Binding-site contacts:
Ligand atom C39 contacts residue ASP86 of chain 1.A at 3.6 Å.
Ligand atom C3 contacts residue ILE10 of chain 1.A at 3.3 Å (hydrophobic).
Ligand atom C37 contacts residue ILE10 of chain 1.A at 3.7 Å (hydrophobic).
Ligand atom C5 contacts residue PHE80 of chain 1.A at 3.3 Å (hydrophobic).
Ligand atom N4 contacts residue ASP86 of chain 1.A at 2.6 Å (salt-bridge).
Ligand atom N25 contacts residue ASP86 of chain 1.A at 3.0 Å (salt-bridge).
Ligand atom N25 contacts residue ILE10 of chain 1.A at 2.8 Å (h-bond).
Ligand atom C14 contacts residue LEU83 of chain 1.A at 3.6 Å (hydrophobic).
Ligand atom O27 contacts residue LEU83 of chain 1.A at 2.9 Å (h-bond).
Ligand atom C16 contacts residue GLU81 of chain 1.A at 3.8 Å.
Ligand atom C21 contacts residue ALA31 of chain 1.A at 3.6 Å (hydrophobic).
Ligand atom N24 contacts residue GLU81 of chain 1.A at 3.0 Å (salt-bridge).
Ligand atom F29 contacts residue ASP145 of chain 1.A at 2.8 Å.
Ligand atom C16 contacts residue ALA31 of chain 1.A at 3.6 Å (hydrophobic).
Ligand atom C22 contacts residue ASP86 of chain 1.A at 3.0 Å.
Ligand atom N23 contacts residue LEU83 of chain 1.A at 3.5 Å (h-bond).
Ligand atom C16 contacts residue LEU134 of chain 1.A at 3.5 Å (hydrophobic).
Ligand atom N24 contacts residue ALA31 of chain 1.A at 3.3 Å.
Ligand atom C41 contacts residue LYS88 of chain 1.A at 3.5 Å.
Ligand atom C38 contacts residue ASP86 of chain 1.A at 3.2 Å.
Ligand atom N24 contacts residue LEU134 of chain 1.A at 3.3 Å.
Ligand atom C4 contacts residue GLN85 of chain 1.A at 3.8 Å.
Ligand atom C4 contacts residue LEU83 of chain 1.A at 3.0 Å (hydrophobic).
Ligand atom C18 contacts residue ILE10 of chain 1.A at 3.7 Å (hydrophobic).
Ligand atom C20 contacts residue LEU134 of chain 1.A at 3.4 Å (hydrophobic).
Ligand atom C4 contacts residue HIS84 of chain 1.A at 3.1 Å.
Ligand atom C40 contacts residue LYS88 of chain 1.A at 3.8 Å.
Ligand atom C13 contacts residue ILE10 of chain 1.A at 3.7 Å (hydrophobic).
Ligand atom O27 contacts residue PHE82 of chain 1.A at 3.6 Å.
Ligand atom C21 contacts residue LEU134 of chain 1.A at 3.2 Å (hydrophobic).
Ligand atom C6 contacts residue VAL64 of chain 1.A at 3.5 Å (hydrophobic).
Ligand atom C15 contacts residue ASP145 of chain 1.A at 3.7 Å.
Ligand atom C17 contacts residue LEU134 of chain 1.A at 3.6 Å (hydrophobic).
Ligand atom O27 contacts residue LEU134 of chain 1.A at 3.8 Å.
Ligand atom C37 contacts residue ASP86 of chain 1.A at 3.1 Å.
Ligand atom C6 contacts residue PHE80 of chain 1.A at 3.2 Å (hydrophobic).
Ligand atom N23 contacts residue ILE10 of chain 1.A at 3.5 Å.
Ligand atom O28 contacts residue ASP86 of chain 1.A at 3.1 Å (salt-bridge).
Ligand atom C40 contacts residue ASP86 of chain 1.A at 2.9 Å.
Ligand atom C3 contacts residue ASP86 of chain 1.A at 3.7 Å.

The small molecule below binds the protein below.
Small molecule (SMILES): CCN(CC)CCNC(=O)c1c(C)[nH]c(/C=C2\C(=O)Nc3ccc(F)cc32)c1C

Sequence of chain 1.A:
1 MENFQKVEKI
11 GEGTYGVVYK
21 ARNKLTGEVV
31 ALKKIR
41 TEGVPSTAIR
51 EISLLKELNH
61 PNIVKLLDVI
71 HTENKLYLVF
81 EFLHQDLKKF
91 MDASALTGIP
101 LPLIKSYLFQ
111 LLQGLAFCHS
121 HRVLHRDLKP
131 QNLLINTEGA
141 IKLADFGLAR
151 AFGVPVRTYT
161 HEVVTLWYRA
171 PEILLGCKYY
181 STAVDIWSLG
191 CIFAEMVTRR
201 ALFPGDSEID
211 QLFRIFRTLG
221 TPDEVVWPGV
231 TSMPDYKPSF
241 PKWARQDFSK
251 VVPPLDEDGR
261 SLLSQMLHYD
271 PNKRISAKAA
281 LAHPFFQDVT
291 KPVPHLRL